Sequence of chain 1.A:
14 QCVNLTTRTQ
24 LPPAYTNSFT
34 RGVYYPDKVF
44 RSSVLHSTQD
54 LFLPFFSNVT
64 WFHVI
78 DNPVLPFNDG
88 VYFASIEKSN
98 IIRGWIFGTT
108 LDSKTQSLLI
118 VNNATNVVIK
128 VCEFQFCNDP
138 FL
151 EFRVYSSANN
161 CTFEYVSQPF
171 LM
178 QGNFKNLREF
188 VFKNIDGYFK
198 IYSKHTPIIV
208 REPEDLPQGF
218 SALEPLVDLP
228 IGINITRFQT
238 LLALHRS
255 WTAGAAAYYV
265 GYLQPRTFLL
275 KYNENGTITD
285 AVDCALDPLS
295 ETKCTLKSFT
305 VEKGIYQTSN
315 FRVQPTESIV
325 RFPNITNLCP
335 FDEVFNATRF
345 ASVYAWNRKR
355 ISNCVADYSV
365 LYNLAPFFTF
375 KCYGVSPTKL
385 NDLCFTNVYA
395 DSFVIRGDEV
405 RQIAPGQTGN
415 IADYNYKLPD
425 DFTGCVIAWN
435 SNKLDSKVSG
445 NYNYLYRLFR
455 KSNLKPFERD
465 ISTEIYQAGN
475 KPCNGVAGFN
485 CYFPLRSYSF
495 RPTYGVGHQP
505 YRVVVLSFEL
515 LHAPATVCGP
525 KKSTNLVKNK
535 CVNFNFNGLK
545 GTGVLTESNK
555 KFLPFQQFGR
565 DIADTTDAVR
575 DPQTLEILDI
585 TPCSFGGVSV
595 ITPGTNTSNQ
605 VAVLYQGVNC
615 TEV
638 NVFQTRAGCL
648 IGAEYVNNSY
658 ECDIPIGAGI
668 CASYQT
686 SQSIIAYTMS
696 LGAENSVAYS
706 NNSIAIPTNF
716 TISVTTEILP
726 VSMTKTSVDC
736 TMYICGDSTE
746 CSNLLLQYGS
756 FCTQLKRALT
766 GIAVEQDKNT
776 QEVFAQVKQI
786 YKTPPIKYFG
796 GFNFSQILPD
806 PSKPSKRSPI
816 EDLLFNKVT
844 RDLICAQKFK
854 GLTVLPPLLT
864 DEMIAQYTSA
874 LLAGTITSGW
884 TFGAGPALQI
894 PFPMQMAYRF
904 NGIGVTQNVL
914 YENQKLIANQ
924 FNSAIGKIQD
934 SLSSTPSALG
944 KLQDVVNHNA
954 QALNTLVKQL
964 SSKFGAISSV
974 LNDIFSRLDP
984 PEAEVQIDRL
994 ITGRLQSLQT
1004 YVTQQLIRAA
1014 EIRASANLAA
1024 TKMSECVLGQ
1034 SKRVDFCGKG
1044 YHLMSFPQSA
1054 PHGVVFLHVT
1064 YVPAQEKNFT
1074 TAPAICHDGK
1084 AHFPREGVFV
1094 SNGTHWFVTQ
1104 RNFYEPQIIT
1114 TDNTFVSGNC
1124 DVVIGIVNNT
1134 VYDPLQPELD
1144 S

This protein binds this small molecule.
Small molecule (SMILES): CC(=O)N[C@@H]1[C@@H](O)[C@H](O)[C@@H](CO)O[C@H]1O

Sequence of chain 1.D:
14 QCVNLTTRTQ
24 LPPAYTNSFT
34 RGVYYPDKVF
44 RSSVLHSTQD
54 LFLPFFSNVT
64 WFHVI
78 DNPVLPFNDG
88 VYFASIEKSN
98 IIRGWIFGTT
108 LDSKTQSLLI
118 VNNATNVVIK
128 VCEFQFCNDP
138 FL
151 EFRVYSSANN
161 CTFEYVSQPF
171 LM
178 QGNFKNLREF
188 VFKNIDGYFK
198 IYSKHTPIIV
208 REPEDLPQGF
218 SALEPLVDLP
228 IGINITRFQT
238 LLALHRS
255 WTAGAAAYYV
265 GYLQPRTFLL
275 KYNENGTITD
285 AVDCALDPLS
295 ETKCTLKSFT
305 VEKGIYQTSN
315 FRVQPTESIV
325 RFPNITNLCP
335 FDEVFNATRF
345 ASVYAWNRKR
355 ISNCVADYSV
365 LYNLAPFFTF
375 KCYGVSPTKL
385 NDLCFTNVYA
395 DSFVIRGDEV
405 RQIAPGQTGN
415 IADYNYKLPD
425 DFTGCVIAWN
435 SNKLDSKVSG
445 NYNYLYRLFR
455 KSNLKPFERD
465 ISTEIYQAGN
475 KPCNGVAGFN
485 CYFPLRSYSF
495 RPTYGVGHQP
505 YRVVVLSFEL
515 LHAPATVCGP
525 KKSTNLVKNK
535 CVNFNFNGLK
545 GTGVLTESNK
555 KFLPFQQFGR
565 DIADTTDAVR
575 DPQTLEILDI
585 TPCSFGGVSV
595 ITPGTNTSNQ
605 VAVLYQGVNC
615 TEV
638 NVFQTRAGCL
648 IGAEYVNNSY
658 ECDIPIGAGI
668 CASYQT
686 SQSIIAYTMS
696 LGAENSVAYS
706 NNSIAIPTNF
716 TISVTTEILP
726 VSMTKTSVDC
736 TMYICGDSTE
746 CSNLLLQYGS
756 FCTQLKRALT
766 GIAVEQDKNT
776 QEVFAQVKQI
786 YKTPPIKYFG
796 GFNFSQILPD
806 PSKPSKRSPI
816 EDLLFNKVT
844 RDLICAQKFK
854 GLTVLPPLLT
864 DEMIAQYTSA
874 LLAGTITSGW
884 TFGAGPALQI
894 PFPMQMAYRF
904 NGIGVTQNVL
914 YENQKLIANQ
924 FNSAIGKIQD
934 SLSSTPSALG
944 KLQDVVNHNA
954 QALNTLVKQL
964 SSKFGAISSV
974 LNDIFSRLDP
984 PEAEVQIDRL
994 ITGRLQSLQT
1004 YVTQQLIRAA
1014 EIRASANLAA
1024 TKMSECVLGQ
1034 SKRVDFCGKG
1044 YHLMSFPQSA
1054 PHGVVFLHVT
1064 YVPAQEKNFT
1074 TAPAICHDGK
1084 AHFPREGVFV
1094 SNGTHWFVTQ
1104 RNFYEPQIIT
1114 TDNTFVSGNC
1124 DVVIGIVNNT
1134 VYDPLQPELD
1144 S

Binding-site contacts:
Ligand atom C7 contacts residue ASN706 of chain 1.D at 3.3 Å.
Ligand atom C4 contacts residue ASN706 of chain 1.D at 4.1 Å.
Ligand atom N2 contacts residue ASN706 of chain 1.D at 2.9 Å (h-bond).
Ligand atom C8 contacts residue ASN707 of chain 1.D at 4.5 Å.
Ligand atom C5 contacts residue ASN706 of chain 1.D at 3.6 Å.
Ligand atom O7 contacts residue ASN706 of chain 1.D at 3.4 Å (h-bond).
Ligand atom O6 contacts residue TYR793 of chain 1.A at 3.8 Å.
Ligand atom C6 contacts residue ILE791 of chain 1.A at 4.4 Å (hydrophobic).
Ligand atom O5 contacts residue ASN706 of chain 1.D at 2.3 Å (h-bond).
Ligand atom C1 contacts residue ASN706 of chain 1.D at 1.4 Å.
Ligand atom C3 contacts residue ASN706 of chain 1.D at 3.7 Å.
Ligand atom C8 contacts residue ASN706 of chain 1.D at 4.0 Å.
Ligand atom C2 contacts residue ASN706 of chain 1.D at 2.4 Å.